The protein below binds the small molecule below.
Small molecule (SMILES): CC(=O)N[C@@H]1[C@@H](O)[C@H](O)[C@@H](CO)O[C@H]1O

Sequence of chain 1.G:
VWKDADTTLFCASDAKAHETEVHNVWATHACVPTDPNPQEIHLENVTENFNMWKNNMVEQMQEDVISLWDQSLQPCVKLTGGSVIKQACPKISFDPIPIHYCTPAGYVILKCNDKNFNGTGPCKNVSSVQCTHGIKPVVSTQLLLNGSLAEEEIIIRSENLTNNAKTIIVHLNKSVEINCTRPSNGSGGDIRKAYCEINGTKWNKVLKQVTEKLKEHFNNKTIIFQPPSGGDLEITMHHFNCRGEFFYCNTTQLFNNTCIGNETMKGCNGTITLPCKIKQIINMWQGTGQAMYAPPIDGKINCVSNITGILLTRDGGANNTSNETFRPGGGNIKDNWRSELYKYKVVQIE

Binding-site contacts:
Ligand atom O5 contacts residue ASN45 of chain 1.G at 2.4 Å (h-bond).
Ligand atom C5 contacts residue ASN45 of chain 1.G at 3.5 Å.
Ligand atom C7 contacts residue ASN45 of chain 1.G at 3.6 Å.
Ligand atom C4 contacts residue ASN45 of chain 1.G at 4.3 Å.
Ligand atom O7 contacts residue ASN45 of chain 1.G at 3.9 Å.
Ligand atom C3 contacts residue ASN45 of chain 1.G at 3.9 Å.
Ligand atom N2 contacts residue ASN45 of chain 1.G at 3.0 Å (h-bond).
Ligand atom C3 contacts residue GLU44 of chain 1.G at 4.3 Å.
Ligand atom C8 contacts residue ASN45 of chain 1.G at 4.4 Å.
Ligand atom C2 contacts residue ASN45 of chain 1.G at 2.7 Å.
Ligand atom C1 contacts residue ASN45 of chain 1.G at 1.4 Å.